Sequence of chain 1.A:
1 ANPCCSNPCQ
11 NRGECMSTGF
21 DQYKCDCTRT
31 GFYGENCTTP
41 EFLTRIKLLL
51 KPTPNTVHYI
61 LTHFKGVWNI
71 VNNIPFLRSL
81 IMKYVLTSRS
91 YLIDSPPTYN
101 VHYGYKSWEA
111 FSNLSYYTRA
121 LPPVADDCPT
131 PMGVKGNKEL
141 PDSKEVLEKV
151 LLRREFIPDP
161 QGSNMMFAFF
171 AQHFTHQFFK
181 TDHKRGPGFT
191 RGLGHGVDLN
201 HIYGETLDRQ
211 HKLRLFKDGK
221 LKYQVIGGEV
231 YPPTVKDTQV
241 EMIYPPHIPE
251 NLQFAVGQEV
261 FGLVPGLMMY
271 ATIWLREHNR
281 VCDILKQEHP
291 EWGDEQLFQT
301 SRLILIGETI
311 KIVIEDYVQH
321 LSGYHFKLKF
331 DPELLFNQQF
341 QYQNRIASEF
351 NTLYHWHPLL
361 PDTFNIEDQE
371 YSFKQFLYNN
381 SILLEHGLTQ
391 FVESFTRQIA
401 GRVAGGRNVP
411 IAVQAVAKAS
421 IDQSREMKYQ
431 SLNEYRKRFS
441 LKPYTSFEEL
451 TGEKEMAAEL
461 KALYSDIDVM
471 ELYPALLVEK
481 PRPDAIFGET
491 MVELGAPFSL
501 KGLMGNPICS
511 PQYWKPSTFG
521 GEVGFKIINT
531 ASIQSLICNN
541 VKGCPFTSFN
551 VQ

This small molecule binds to this protein.
Small molecule (SMILES): CC(=O)N[C@H]1[C@H](O[C@H]2[C@H](O)[C@@H](NC(C)=O)CO[C@@H]2CO)O[C@H](CO)[C@@H](O[C@@H]2O[C@H](CO)[C@@H](O)[C@H](O)[C@H]2NC(C)=O)[C@@H]1O

Sequence of chain 1.B:
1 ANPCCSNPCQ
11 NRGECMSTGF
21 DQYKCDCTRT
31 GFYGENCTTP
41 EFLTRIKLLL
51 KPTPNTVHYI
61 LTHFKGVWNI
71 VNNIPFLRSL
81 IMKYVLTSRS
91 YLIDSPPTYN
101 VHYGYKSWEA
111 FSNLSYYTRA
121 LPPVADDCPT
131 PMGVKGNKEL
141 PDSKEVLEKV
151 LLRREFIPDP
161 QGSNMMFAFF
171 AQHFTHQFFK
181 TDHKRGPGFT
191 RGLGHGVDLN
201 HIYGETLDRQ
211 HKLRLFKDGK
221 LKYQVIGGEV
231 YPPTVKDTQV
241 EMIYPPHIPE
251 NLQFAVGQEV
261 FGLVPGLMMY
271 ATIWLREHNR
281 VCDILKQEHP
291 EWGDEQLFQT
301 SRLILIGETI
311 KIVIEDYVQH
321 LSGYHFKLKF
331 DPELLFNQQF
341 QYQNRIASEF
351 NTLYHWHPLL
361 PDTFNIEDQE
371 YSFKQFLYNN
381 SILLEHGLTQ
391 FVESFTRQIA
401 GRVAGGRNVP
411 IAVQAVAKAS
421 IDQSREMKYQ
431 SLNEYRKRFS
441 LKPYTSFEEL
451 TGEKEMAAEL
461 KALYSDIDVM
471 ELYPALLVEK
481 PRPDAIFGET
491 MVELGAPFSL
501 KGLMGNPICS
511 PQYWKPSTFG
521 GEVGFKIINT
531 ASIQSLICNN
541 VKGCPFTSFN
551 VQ

Binding-site contacts:
Ligand atom C5 contacts residue PHE189 of chain 1.A at 4.0 Å (hydrophobic).
Ligand atom O5 contacts residue PHE189 of chain 1.A at 4.3 Å.
Ligand atom C1 contacts residue GLU109 of chain 1.A at 3.8 Å.
Ligand atom C3 contacts residue ARG185 of chain 1.A at 3.9 Å.
Ligand atom C6 contacts residue TYR116 of chain 1.A at 3.7 Å (hydrophobic).
Ligand atom C5 contacts residue ASN113 of chain 1.A at 3.6 Å.
Ligand atom O7 contacts residue ASN113 of chain 1.A at 3.9 Å.
Ligand atom O6 contacts residue LEU207 of chain 1.B at 4.2 Å.
Ligand atom C4 contacts residue ASN113 of chain 1.A at 4.1 Å.
Ligand atom C1 contacts residue ASN113 of chain 1.A at 1.4 Å.
Ligand atom O7 contacts residue LEU207 of chain 1.B at 3.8 Å.
Ligand atom C6 contacts residue PHE189 of chain 1.A at 3.8 Å (hydrophobic).
Ligand atom O5 contacts residue LEU207 of chain 1.B at 4.5 Å.
Ligand atom N2 contacts residue ARG185 of chain 1.A at 2.9 Å (salt-bridge).
Ligand atom O5 contacts residue ASN113 of chain 1.A at 2.4 Å (h-bond).
Ligand atom C1 contacts residue ARG185 of chain 1.A at 4.0 Å.
Ligand atom N2 contacts residue ASN113 of chain 1.A at 2.7 Å (h-bond).
Ligand atom C8 contacts residue ARG185 of chain 1.A at 3.5 Å.
Ligand atom C3 contacts residue ASN113 of chain 1.A at 3.7 Å.
Ligand atom C1 contacts residue TYR116 of chain 1.A at 4.0 Å (hydrophobic).
Ligand atom O4 contacts residue ARG185 of chain 1.A at 3.0 Å (salt-bridge).
Ligand atom C8 contacts residue ASN113 of chain 1.A at 4.2 Å.
Ligand atom C8 contacts residue PHE189 of chain 1.A at 4.4 Å (hydrophobic).
Ligand atom C4 contacts residue ARG185 of chain 1.A at 3.9 Å.
Ligand atom C6 contacts residue ASP208 of chain 1.B at 3.8 Å.
Ligand atom C5 contacts residue ARG185 of chain 1.A at 4.1 Å.
Ligand atom C2 contacts residue ARG185 of chain 1.A at 3.6 Å.
Ligand atom O5 contacts residue TYR116 of chain 1.A at 3.5 Å.
Ligand atom C7 contacts residue ASN113 of chain 1.A at 3.5 Å.
Ligand atom C4 contacts residue LEU207 of chain 1.B at 4.4 Å (hydrophobic).
Ligand atom C2 contacts residue GLU109 of chain 1.A at 4.1 Å.
Ligand atom C2 contacts residue ASN113 of chain 1.A at 2.3 Å.
Ligand atom O3 contacts residue ARG185 of chain 1.A at 4.4 Å.
Ligand atom O5 contacts residue GLU109 of chain 1.A at 3.7 Å.
Ligand atom O6 contacts residue ASP208 of chain 1.B at 3.3 Å (salt-bridge).
Ligand atom C5 contacts residue TYR116 of chain 1.A at 4.3 Å (hydrophobic).
Ligand atom O6 contacts residue TYR116 of chain 1.A at 3.7 Å.
Ligand atom C7 contacts residue ARG185 of chain 1.A at 3.6 Å.